Binding-site contacts:
Ligand atom C03 contacts residue ILE195 of chain 1.D at 3.9 Å (hydrophobic).
Ligand atom O01 contacts residue TRP150 of chain 1.D at 3.9 Å.
Ligand atom C16 contacts residue ARG59 of chain 1.C at 3.6 Å.
Ligand atom N03 contacts residue THR148 of chain 1.D at 4.1 Å.
Ligand atom C06 contacts residue TYR120 of chain 1.C at 4.0 Å (hydrophobic).
Ligand atom C17 contacts residue SER149 of chain 1.D at 3.6 Å.
Ligand atom C15 contacts residue ILE38 of chain 1.C at 4.0 Å (hydrophobic).
Ligand atom N02 contacts residue TRP150 of chain 1.D at 4.1 Å.
Ligand atom C09 contacts residue ARG59 of chain 1.C at 3.9 Å.
Ligand atom C18 contacts residue TRP150 of chain 1.D at 4.1 Å (hydrophobic).
Ligand atom C18 contacts residue TRP57 of chain 1.C at 3.6 Å (hydrophobic).
Ligand atom C17 contacts residue TRP150 of chain 1.D at 4.1 Å (hydrophobic).
Ligand atom C10 contacts residue ARG59 of chain 1.C at 4.1 Å.
Ligand atom C07 contacts residue TRP150 of chain 1.D at 3.8 Å (hydrophobic).
Ligand atom O01 contacts residue TYR120 of chain 1.C at 3.8 Å.
Ligand atom C12 contacts residue ILE38 of chain 1.C at 3.9 Å (hydrophobic).
Ligand atom C11 contacts residue TRP57 of chain 1.C at 4.1 Å (hydrophobic).
Ligand atom C14 contacts residue TYR201 of chain 1.D at 4.0 Å (hydrophobic).
Ligand atom O01 contacts residue TRP57 of chain 1.C at 4.0 Å.
Ligand atom C16 contacts residue ILE38 of chain 1.C at 3.6 Å (hydrophobic).
Ligand atom C15 contacts residue TRP57 of chain 1.C at 3.9 Å (hydrophobic).
Ligand atom C11 contacts residue ILE38 of chain 1.C at 4.1 Å (hydrophobic).
Ligand atom C18 contacts residue ASN95 of chain 1.D at 3.3 Å.
Ligand atom N03 contacts residue ASN95 of chain 1.D at 4.0 Å.
Ligand atom C17 contacts residue TYR201 of chain 1.D at 3.5 Å (hydrophobic).
Ligand atom C09 contacts residue ILE38 of chain 1.C at 4.2 Å (hydrophobic).
Ligand atom C12 contacts residue ARG59 of chain 1.C at 3.6 Å.
Ligand atom C13 contacts residue ASN95 of chain 1.D at 4.0 Å.
Ligand atom C14 contacts residue SER149 of chain 1.D at 4.1 Å.
Ligand atom C16 contacts residue ASP36 of chain 1.C at 3.7 Å.
Ligand atom C17 contacts residue THR148 of chain 1.D at 4.1 Å.
Ligand atom C12 contacts residue ARG163 of chain 1.C at 4.0 Å.
Ligand atom C14 contacts residue TRP150 of chain 1.D at 3.3 Å (hydrophobic).
Ligand atom C08 contacts residue ILE38 of chain 1.C at 4.2 Å (hydrophobic).
Ligand atom C06 contacts residue TRP57 of chain 1.C at 4.1 Å (hydrophobic).
Ligand atom C11 contacts residue ARG59 of chain 1.C at 4.0 Å.
Ligand atom C08 contacts residue ARG59 of chain 1.C at 4.2 Å.
Ligand atom C16 contacts residue ARG163 of chain 1.C at 3.9 Å.
Ligand atom C15 contacts residue ARG59 of chain 1.C at 3.9 Å.
Ligand atom N01 contacts residue ARG59 of chain 1.C at 4.0 Å.

The protein below binds the small molecule below.
Small molecule (SMILES): Cc1nccn1CC1CCc2c(c3ccccc3n2C)C1=O

Sequence of chain 1.C:
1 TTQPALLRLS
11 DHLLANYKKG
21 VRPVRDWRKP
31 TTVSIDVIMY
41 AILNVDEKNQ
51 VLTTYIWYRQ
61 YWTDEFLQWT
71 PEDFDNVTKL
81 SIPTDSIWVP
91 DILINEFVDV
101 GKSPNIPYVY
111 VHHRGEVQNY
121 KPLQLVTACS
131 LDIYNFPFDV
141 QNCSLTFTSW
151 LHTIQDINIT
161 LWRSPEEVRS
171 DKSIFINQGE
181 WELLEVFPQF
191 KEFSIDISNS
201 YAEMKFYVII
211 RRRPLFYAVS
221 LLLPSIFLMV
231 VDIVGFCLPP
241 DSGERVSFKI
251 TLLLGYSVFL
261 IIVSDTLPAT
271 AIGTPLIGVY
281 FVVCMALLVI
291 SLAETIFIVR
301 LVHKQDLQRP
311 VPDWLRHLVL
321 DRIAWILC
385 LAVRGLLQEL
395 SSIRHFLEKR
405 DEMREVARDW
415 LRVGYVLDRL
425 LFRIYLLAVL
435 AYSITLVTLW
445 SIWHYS

Sequence of chain 1.D:
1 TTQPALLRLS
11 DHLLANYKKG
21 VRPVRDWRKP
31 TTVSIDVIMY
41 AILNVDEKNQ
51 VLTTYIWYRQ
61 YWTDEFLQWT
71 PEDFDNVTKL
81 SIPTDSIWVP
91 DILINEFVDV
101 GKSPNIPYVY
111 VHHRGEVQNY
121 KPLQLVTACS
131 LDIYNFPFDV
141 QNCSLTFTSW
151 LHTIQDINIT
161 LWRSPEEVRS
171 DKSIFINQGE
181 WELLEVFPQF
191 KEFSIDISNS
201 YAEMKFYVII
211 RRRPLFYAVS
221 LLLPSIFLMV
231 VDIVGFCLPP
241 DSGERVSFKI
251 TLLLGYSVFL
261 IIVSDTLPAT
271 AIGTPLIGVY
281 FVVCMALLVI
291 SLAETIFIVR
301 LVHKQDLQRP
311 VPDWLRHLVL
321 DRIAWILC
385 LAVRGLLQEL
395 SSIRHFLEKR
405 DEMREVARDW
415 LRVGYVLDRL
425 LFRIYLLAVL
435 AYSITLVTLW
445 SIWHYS